Sequence of chain 1.J:
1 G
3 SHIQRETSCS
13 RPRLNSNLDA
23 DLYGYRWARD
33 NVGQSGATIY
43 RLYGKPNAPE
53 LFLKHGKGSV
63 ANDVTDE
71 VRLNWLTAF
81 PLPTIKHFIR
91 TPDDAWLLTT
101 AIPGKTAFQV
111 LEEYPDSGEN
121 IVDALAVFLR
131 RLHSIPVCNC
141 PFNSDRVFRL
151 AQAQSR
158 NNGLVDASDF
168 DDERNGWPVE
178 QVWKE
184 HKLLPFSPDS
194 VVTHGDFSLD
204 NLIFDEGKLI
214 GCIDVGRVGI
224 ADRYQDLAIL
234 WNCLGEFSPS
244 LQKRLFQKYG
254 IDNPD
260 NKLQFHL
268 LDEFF

Binding-site contacts:
Ligand atom N1 contacts residue PHE272 of chain 1.J at 2.8 Å (h-bond).
Ligand atom O13 contacts residue PHE167 of chain 1.J at 3.7 Å.
Ligand atom O14 contacts residue GLU239 of chain 1.J at 2.6 Å (salt-bridge).
Ligand atom C9 contacts residue ASP166 of chain 1.J at 3.8 Å.
Ligand atom O8 contacts residue PHE272 of chain 1.J at 3.6 Å (h-bond).
Ligand atom O14 contacts residue ASN235 of chain 1.J at 3.1 Å (h-bond).
Ligand atom C5 contacts residue PHE272 of chain 1.J at 3.6 Å (hydrophobic).
Ligand atom C7 contacts residue GLU270 of chain 1.J at 3.6 Å.
Ligand atom C12 contacts residue ASP269 of chain 1.J at 3.5 Å.
Ligand atom O10 contacts residue ASP166 of chain 1.J at 3.7 Å.
Ligand atom C15 contacts residue ASP168 of chain 1.J at 3.6 Å.
Ligand atom C15 contacts residue GLU239 of chain 1.J at 3.9 Å.
Ligand atom O11 contacts residue ASP168 of chain 1.J at 3.4 Å (salt-bridge).
Ligand atom C7 contacts residue ASP166 of chain 1.J at 3.5 Å.
Ligand atom N2 contacts residue ASP269 of chain 1.J at 2.9 Å (salt-bridge).
Ligand atom O14 contacts residue CYS236 of chain 1.J at 3.6 Å.
Ligand atom C3 contacts residue ASP199 of chain 1.J at 3.5 Å.
Ligand atom O15 contacts residue CYS236 of chain 1.J at 3.9 Å.
Ligand atom C12 contacts residue GLU270 of chain 1.J at 3.5 Å.
Ligand atom O8 contacts residue ARG220 of chain 1.J at 3.8 Å.
Ligand atom O5 contacts residue ASP166 of chain 1.J at 3.9 Å.
Ligand atom C12 contacts residue ASP166 of chain 1.J at 3.8 Å.
Ligand atom C6 contacts residue PHE272 of chain 1.J at 3.2 Å (hydrophobic).
Ligand atom C11 contacts residue ASP269 of chain 1.J at 3.3 Å.
Ligand atom C8 contacts residue ASP166 of chain 1.J at 3.5 Å.
Ligand atom C10 contacts residue ASP166 of chain 1.J at 3.4 Å.
Ligand atom C16 contacts residue GLU239 of chain 1.J at 3.1 Å.
Ligand atom C17 contacts residue GLU239 of chain 1.J at 3.9 Å.
Ligand atom O7 contacts residue ASP199 of chain 1.J at 2.6 Å (salt-bridge).
Ligand atom C14 contacts residue ASP168 of chain 1.J at 3.8 Å.
Ligand atom C7 contacts residue ASP168 of chain 1.J at 3.8 Å.
Ligand atom C15 contacts residue ASN235 of chain 1.J at 3.8 Å.
Ligand atom N3 contacts residue ASP166 of chain 1.J at 2.9 Å (salt-bridge).
Ligand atom N4 contacts residue GLU239 of chain 1.J at 3.4 Å (salt-bridge).
Ligand atom C18 contacts residue GLU239 of chain 1.J at 3.3 Å.
Ligand atom N3 contacts residue PHE167 of chain 1.J at 3.7 Å.
Ligand atom N2 contacts residue PHE272 of chain 1.J at 3.0 Å (h-bond).
Ligand atom N3 contacts residue ASP168 of chain 1.J at 2.9 Å (salt-bridge).
Ligand atom O13 contacts residue ASP168 of chain 1.J at 3.0 Å (salt-bridge).
Ligand atom N3 contacts residue GLU270 of chain 1.J at 2.7 Å (salt-bridge).

This protein binds this small molecule.
Small molecule (SMILES): NC[C@H]1O[C@H](O[C@H]2[C@H](O)[C@@H](O[C@H]3O[C@H](CO)[C@@H](O)[C@H](N)[C@H]3O)[C@H](N)C[C@@H]2N)[C@H](O)[C@@H](O)[C@@H]1O